Binding-site contacts:
Ligand atom C18 contacts residue ALA1019 of chain 1.A at 4.1 Å (hydrophobic).
Ligand atom C24 contacts residue TYR979 of chain 1.B at 4.1 Å (hydrophobic).
Ligand atom C16 contacts residue TYR979 of chain 1.B at 3.9 Å (hydrophobic).
Ligand atom C19 contacts residue PRO1015 of chain 1.A at 4.1 Å (hydrophobic).
Ligand atom C18 contacts residue PHE1016 of chain 1.A at 3.8 Å (hydrophobic).
Ligand atom C16 contacts residue LEU975 of chain 1.B at 3.7 Å (hydrophobic).
Ligand atom C22 contacts residue TYR979 of chain 1.B at 4.0 Å (hydrophobic).
Ligand atom C6 contacts residue PRO1015 of chain 1.A at 3.7 Å (hydrophobic).
Ligand atom C3 contacts residue PHE1003 of chain 1.A at 3.8 Å (hydrophobic).
Ligand atom C19 contacts residue PHE1016 of chain 1.A at 3.8 Å (hydrophobic).
Ligand atom C6 contacts residue PHE976 of chain 1.B at 3.8 Å (hydrophobic).
Ligand atom C2 contacts residue ARG1012 of chain 1.A at 4.1 Å.
Ligand atom C26 contacts residue LEU946 of chain 1.B at 3.8 Å (hydrophobic).
Ligand atom C5 contacts residue ILE972 of chain 1.B at 4.2 Å (hydrophobic).
Ligand atom C3 contacts residue ARG1012 of chain 1.A at 4.1 Å.
Ligand atom C4 contacts residue ARG1012 of chain 1.A at 3.6 Å.
Ligand atom C25 contacts residue LEU949 of chain 1.B at 4.1 Å (hydrophobic).
Ligand atom C26 contacts residue VAL942 of chain 1.B at 3.6 Å (hydrophobic).
Ligand atom C15 contacts residue LEU975 of chain 1.B at 3.8 Å (hydrophobic).
Ligand atom C25 contacts residue TYR979 of chain 1.B at 3.8 Å (hydrophobic).
Ligand atom C5 contacts residue PRO1015 of chain 1.A at 3.8 Å (hydrophobic).
Ligand atom C4 contacts residue PRO1015 of chain 1.A at 4.0 Å (hydrophobic).
Ligand atom C24 contacts residue LEU946 of chain 1.B at 4.0 Å (hydrophobic).
Ligand atom O1 contacts residue ILE972 of chain 1.B at 4.1 Å.
Ligand atom C7 contacts residue PHE976 of chain 1.B at 3.6 Å (hydrophobic).
Ligand atom C4 contacts residue PHE1003 of chain 1.A at 3.6 Å (hydrophobic).
Ligand atom C3 contacts residue ILE972 of chain 1.B at 3.9 Å (hydrophobic).
Ligand atom C26 contacts residue LEU949 of chain 1.B at 4.1 Å (hydrophobic).
Ligand atom C27 contacts residue TYR979 of chain 1.B at 3.9 Å (hydrophobic).
Ligand atom C27 contacts residue VAL942 of chain 1.B at 3.9 Å (hydrophobic).
Ligand atom C12 contacts residue LEU975 of chain 1.B at 4.0 Å (hydrophobic).
Ligand atom C1 contacts residue CLR1 of chain 1.M at 3.8 Å.
Ligand atom O1 contacts residue PHE1003 of chain 1.A at 2.7 Å (h-bond).
Ligand atom C24 contacts residue LEU949 of chain 1.B at 3.9 Å (hydrophobic).
Ligand atom C4 contacts residue ILE972 of chain 1.B at 4.2 Å (hydrophobic).
Ligand atom C26 contacts residue LEU945 of chain 1.B at 3.8 Å (hydrophobic).
Ligand atom C6 contacts residue ILE972 of chain 1.B at 4.0 Å (hydrophobic).
Ligand atom O1 contacts residue ARG1012 of chain 1.A at 2.9 Å (salt-bridge).
Ligand atom C19 contacts residue ARG1012 of chain 1.A at 3.4 Å.
Ligand atom C2 contacts residue CLR1 of chain 1.M at 3.6 Å.

Sequence of chain 1.B:
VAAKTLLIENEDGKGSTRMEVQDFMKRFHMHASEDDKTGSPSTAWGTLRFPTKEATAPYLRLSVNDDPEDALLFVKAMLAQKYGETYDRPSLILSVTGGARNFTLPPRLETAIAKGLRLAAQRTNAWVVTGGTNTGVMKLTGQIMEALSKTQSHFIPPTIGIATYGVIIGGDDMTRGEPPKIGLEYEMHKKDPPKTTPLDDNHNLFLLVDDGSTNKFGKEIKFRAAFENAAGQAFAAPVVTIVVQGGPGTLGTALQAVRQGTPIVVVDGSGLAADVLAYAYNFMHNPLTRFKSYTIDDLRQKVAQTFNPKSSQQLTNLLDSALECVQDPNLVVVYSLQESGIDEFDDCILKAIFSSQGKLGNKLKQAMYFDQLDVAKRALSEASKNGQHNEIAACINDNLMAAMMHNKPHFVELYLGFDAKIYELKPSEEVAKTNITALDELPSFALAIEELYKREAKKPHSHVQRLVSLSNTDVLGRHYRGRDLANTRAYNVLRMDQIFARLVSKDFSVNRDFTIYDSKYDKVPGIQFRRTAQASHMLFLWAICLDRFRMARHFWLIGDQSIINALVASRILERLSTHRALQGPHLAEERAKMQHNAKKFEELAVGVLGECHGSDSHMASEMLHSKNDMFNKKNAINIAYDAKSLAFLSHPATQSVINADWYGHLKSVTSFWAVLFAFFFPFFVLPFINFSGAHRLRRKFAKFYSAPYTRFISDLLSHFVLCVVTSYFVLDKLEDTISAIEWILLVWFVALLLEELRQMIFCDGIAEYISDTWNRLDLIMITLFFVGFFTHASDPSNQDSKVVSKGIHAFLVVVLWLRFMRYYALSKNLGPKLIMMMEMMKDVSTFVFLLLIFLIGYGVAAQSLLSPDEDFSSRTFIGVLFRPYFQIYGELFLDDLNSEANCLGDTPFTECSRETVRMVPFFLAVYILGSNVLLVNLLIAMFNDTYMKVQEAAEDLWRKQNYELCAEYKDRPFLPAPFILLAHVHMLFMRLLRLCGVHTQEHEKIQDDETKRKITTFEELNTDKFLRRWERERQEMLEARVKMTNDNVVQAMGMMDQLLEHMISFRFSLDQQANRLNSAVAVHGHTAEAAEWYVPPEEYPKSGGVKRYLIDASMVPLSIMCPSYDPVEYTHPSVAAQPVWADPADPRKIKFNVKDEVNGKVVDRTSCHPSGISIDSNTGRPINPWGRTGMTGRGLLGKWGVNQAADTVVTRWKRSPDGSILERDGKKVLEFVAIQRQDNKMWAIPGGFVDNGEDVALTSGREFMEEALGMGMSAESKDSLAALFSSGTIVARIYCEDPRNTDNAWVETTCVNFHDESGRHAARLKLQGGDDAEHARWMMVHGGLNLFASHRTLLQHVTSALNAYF

The protein below binds the small molecule below.
Small molecule (SMILES): CC(C)CCC[C@@H](C)[C@H]1CC[C@H]2[C@@H]3CC=C4C[C@@H](O)CC[C@]4(C)[C@H]3CC[C@]12C

Sequence of chain 1.A:
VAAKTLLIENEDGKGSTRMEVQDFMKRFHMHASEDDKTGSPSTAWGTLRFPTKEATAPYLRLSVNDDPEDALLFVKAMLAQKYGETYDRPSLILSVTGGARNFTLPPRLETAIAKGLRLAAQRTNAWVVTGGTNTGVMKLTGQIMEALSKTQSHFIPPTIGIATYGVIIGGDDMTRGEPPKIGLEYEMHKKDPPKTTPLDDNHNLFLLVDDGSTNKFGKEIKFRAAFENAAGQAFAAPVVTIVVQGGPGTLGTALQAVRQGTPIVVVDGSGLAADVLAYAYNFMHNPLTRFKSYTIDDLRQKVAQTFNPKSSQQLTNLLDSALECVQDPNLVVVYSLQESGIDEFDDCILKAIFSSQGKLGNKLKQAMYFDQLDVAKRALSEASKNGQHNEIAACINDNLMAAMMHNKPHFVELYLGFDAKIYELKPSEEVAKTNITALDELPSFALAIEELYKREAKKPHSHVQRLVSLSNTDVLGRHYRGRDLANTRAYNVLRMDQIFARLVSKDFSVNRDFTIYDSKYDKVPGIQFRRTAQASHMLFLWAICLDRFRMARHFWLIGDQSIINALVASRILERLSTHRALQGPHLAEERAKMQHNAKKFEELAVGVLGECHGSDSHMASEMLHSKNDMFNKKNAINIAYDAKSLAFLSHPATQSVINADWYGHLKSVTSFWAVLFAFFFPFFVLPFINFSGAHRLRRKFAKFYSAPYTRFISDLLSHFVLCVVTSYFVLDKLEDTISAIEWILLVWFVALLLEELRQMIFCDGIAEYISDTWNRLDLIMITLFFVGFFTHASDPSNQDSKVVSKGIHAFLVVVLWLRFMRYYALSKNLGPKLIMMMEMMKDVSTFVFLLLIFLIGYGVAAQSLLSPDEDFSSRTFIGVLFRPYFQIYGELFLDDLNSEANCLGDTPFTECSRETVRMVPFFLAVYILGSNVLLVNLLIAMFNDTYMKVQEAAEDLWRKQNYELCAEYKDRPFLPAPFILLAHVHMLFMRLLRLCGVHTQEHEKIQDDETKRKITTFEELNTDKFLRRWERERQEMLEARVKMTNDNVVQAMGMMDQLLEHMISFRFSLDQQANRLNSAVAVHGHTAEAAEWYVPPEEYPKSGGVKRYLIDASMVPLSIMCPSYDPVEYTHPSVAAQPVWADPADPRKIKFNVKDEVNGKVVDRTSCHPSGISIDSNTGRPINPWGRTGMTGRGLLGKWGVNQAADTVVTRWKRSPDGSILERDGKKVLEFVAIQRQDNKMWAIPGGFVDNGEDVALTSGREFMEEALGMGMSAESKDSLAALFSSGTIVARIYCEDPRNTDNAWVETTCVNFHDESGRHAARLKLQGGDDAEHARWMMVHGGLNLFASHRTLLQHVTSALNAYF